A small-molecule ligand and the protein it binds are described below.
Small molecule (SMILES): OC[C@H]1O[C@@H](O)[C@H](O)[C@@H](O)[C@@H]1O

Sequence of chain 2.A:
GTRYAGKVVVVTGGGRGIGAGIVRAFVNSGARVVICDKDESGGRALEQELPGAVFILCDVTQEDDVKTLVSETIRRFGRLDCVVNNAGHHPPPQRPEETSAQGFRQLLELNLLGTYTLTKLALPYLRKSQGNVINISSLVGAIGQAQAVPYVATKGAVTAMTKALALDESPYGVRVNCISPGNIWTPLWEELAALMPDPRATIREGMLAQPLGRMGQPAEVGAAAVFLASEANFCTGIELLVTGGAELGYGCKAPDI

Binding-site contacts:
Ligand atom C6 contacts residue GLU195 of chain 2.A at 3.5 Å.
Ligand atom C5 contacts residue THR191 of chain 2.A at 4.0 Å.
Ligand atom C1 contacts residue PRO223 of chain 2.A at 4.2 Å (hydrophobic).
Ligand atom O5 contacts residue PRO192 of chain 2.A at 3.4 Å.
Ligand atom O5 contacts residue THR191 of chain 2.A at 3.4 Å.
Ligand atom O1 contacts residue GLY22 of chain 2.A at 3.3 Å.
Ligand atom C5 contacts residue TRP190 of chain 2.A at 3.6 Å (hydrophobic).
Ligand atom C6 contacts residue PRO192 of chain 2.A at 3.9 Å (hydrophobic).
Ligand atom C1 contacts residue TRP190 of chain 2.A at 3.5 Å (hydrophobic).
Ligand atom C1 contacts residue PRO192 of chain 2.A at 4.1 Å (hydrophobic).
Ligand atom C1 contacts residue THR191 of chain 2.A at 4.0 Å.
Ligand atom O1 contacts residue THR191 of chain 2.A at 4.0 Å.
Ligand atom O4 contacts residue TRP190 of chain 2.A at 3.4 Å (h-bond).
Ligand atom O1 contacts residue PRO192 of chain 2.A at 3.6 Å.
Ligand atom O6 contacts residue PRO192 of chain 2.A at 3.6 Å.
Ligand atom C6 contacts residue THR191 of chain 2.A at 3.5 Å.
Ligand atom O6 contacts residue TRP190 of chain 2.A at 4.5 Å.
Ligand atom O6 contacts residue GLU195 of chain 2.A at 2.7 Å (salt-bridge).
Ligand atom C5 contacts residue PRO192 of chain 2.A at 4.5 Å (hydrophobic).
Ligand atom O1 contacts residue PRO223 of chain 2.A at 3.6 Å.
Ligand atom C4 contacts residue TRP190 of chain 2.A at 4.2 Å (hydrophobic).
Ligand atom C6 contacts residue TRP190 of chain 2.A at 3.4 Å (hydrophobic).
Ligand atom O5 contacts residue TRP190 of chain 2.A at 3.6 Å (h-bond).
Ligand atom O1 contacts residue TRP190 of chain 2.A at 4.0 Å.
Ligand atom O6 contacts residue THR191 of chain 2.A at 3.7 Å.